Sequence of chain 1.C:
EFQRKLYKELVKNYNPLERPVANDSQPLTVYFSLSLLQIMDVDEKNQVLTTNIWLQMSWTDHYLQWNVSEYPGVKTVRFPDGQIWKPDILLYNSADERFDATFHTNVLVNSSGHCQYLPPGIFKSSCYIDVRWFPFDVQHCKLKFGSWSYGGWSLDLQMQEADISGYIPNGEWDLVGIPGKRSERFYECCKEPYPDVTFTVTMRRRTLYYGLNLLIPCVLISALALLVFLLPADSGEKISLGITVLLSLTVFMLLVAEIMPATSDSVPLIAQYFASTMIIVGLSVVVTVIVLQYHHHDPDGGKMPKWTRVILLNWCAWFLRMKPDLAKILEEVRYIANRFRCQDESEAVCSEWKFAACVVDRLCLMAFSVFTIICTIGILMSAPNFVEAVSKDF

Sequence of chain 1.B:
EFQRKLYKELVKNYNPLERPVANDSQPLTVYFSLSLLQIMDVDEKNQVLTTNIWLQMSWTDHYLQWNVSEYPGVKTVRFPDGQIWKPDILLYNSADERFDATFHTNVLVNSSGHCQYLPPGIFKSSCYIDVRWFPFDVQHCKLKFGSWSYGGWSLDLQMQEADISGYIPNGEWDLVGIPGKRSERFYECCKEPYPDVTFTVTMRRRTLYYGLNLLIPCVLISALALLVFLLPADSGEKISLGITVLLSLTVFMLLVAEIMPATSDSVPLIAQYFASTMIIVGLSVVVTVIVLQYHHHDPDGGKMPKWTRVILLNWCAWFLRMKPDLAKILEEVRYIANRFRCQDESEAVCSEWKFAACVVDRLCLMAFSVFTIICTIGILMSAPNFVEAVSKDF

Binding-site contacts:
Ligand atom O17 contacts residue VAL267 of chain 1.B at 3.0 Å.
Ligand atom O06 contacts residue ASN213 of chain 1.C at 3.4 Å (h-bond).
Ligand atom C14 contacts residue MET253 of chain 1.B at 3.7 Å (hydrophobic).
Ligand atom C04 contacts residue ASN213 of chain 1.C at 3.8 Å.
Ligand atom C08 contacts residue MET253 of chain 1.B at 3.6 Å (hydrophobic).
Ligand atom C16 contacts residue POV1 of chain 1.BA at 3.6 Å.
Ligand atom C05 contacts residue ASN213 of chain 1.C at 3.3 Å.
Ligand atom C07 contacts residue ASN213 of chain 1.C at 3.3 Å.
Ligand atom C10 contacts residue LEU212 of chain 1.C at 3.1 Å (hydrophobic).
Ligand atom CL1 contacts residue PRO217 of chain 1.C at 3.8 Å.
Ligand atom N12 contacts residue LEU212 of chain 1.C at 3.4 Å (h-bond).
Ligand atom N18 contacts residue ALA271 of chain 1.B at 3.4 Å.
Ligand atom C05 contacts residue MET253 of chain 1.B at 3.7 Å (hydrophobic).
Ligand atom N09 contacts residue ASN213 of chain 1.C at 3.2 Å (h-bond).
Ligand atom C14 contacts residue ALA275 of chain 1.B at 3.7 Å (hydrophobic).
Ligand atom C01 contacts residue THR250 of chain 1.B at 3.8 Å.
Ligand atom N09 contacts residue LEU212 of chain 1.C at 3.8 Å.
Ligand atom O17 contacts residue LEU212 of chain 1.C at 3.7 Å.
Ligand atom C19 contacts residue PRO217 of chain 1.C at 3.5 Å (hydrophobic).
Ligand atom C10 contacts residue MET253 of chain 1.B at 3.3 Å (hydrophobic).
Ligand atom O11 contacts residue PRO217 of chain 1.C at 3.7 Å.
Ligand atom CL1 contacts residue ILE221 of chain 1.C at 3.5 Å.
Ligand atom O17 contacts residue ALA271 of chain 1.B at 3.6 Å.
Ligand atom C16 contacts residue ALA275 of chain 1.B at 3.6 Å (hydrophobic).
Ligand atom C08 contacts residue ASN213 of chain 1.C at 3.6 Å.
Ligand atom C01 contacts residue VAL251 of chain 1.C at 3.6 Å (hydrophobic).
Ligand atom N09 contacts residue MET253 of chain 1.B at 3.6 Å.
Ligand atom C01 contacts residue PHE252 of chain 1.C at 3.8 Å (hydrophobic).
Ligand atom CL1 contacts residue MET278 of chain 1.B at 3.4 Å.
Ligand atom C20 contacts residue PRO217 of chain 1.C at 3.6 Å (hydrophobic).
Ligand atom N12 contacts residue MET253 of chain 1.B at 3.6 Å.
Ligand atom O02 contacts residue PHE252 of chain 1.C at 3.5 Å.
Ligand atom O11 contacts residue MET253 of chain 1.B at 3.1 Å.
Ligand atom N12 contacts residue ASN213 of chain 1.C at 3.2 Å (h-bond).
Ligand atom C13 contacts residue LEU212 of chain 1.C at 3.8 Å (hydrophobic).
Ligand atom C19 contacts residue MET253 of chain 1.B at 3.4 Å (hydrophobic).
Ligand atom C10 contacts residue ASN213 of chain 1.C at 3.7 Å.
Ligand atom O11 contacts residue LEU212 of chain 1.C at 3.1 Å (h-bond).
Ligand atom O02 contacts residue THR250 of chain 1.B at 3.6 Å.
Ligand atom O11 contacts residue POV1 of chain 1.BA at 3.4 Å.

This small molecule binds to this protein.
Small molecule (SMILES): COc1cc(OC)c(NC(=O)Nc2cc(C)on2)cc1Cl